Sequence of chain 1.A:
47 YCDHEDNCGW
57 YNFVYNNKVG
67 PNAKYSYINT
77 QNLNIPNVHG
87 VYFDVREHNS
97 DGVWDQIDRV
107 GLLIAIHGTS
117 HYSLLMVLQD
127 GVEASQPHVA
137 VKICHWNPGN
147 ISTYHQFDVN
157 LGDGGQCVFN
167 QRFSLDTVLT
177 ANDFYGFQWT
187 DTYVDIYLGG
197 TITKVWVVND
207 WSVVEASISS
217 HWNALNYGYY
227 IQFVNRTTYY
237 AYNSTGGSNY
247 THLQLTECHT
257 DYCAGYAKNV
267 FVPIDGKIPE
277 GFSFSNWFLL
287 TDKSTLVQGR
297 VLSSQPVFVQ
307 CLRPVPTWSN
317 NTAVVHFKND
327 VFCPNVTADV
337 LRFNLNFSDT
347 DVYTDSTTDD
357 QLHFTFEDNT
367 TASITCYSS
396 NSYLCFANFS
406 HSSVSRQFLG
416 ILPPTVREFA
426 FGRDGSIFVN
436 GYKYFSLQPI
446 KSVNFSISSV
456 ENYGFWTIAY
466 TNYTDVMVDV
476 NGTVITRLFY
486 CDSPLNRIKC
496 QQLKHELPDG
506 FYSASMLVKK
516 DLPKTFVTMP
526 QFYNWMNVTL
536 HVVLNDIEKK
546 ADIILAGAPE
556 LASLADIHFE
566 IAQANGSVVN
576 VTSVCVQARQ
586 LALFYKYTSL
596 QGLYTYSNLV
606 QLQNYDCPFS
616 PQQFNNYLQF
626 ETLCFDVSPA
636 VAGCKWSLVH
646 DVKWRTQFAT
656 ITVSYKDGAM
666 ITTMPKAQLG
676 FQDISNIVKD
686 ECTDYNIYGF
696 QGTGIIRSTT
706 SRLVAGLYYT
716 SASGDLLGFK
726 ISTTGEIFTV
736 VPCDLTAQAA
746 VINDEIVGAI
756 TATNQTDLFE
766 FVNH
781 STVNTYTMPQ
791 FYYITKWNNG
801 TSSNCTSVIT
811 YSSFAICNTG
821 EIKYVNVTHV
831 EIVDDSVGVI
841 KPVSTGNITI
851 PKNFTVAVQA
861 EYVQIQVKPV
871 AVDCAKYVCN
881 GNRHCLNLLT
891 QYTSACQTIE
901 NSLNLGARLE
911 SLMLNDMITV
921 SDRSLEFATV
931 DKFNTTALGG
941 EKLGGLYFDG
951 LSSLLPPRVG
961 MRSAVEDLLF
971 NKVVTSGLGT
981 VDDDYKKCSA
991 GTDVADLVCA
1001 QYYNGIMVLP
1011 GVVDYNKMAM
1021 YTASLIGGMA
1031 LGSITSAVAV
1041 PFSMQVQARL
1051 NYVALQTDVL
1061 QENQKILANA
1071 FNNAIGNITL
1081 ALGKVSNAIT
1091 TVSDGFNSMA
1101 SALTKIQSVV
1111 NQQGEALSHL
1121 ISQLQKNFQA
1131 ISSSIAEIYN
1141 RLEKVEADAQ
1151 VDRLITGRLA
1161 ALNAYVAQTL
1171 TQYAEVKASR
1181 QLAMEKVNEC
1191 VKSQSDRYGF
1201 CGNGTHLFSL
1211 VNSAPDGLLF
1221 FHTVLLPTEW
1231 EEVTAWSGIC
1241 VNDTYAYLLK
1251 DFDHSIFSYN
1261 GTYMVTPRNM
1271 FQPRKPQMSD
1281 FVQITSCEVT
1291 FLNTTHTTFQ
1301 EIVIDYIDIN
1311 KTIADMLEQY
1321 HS

Binding-site contacts:
Ligand atom C4 contacts residue ASN1260 of chain 1.A at 4.2 Å.
Ligand atom C1 contacts residue ASN1260 of chain 1.A at 1.4 Å.
Ligand atom C7 contacts residue ASN1260 of chain 1.A at 3.7 Å.
Ligand atom C3 contacts residue ASN1260 of chain 1.A at 3.8 Å.
Ligand atom O7 contacts residue ASN1260 of chain 1.A at 4.4 Å.
Ligand atom O5 contacts residue ASN1260 of chain 1.A at 2.4 Å (h-bond).
Ligand atom C2 contacts residue ASN1260 of chain 1.A at 2.5 Å.
Ligand atom C5 contacts residue ASN1260 of chain 1.A at 3.7 Å.
Ligand atom C8 contacts residue ASN1260 of chain 1.A at 4.1 Å.
Ligand atom N2 contacts residue ASN1260 of chain 1.A at 2.9 Å (h-bond).

A protein and the small-molecule ligand that binds it are described below.
Small molecule (SMILES): CC(=O)N[C@@H]1[C@@H](O)[C@H](O)[C@@H](CO)O[C@H]1O